Sequence of chain 2.I:
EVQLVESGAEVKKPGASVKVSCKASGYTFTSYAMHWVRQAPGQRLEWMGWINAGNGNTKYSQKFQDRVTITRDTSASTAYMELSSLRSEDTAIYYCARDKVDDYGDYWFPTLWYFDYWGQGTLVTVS

The protein below binds the small molecule below.
Small molecule (SMILES): CC(=O)N[C@@H]1[C@@H](O)[C@H](O)[C@@H](CO)O[C@H]1O

Sequence of chain 2.C:
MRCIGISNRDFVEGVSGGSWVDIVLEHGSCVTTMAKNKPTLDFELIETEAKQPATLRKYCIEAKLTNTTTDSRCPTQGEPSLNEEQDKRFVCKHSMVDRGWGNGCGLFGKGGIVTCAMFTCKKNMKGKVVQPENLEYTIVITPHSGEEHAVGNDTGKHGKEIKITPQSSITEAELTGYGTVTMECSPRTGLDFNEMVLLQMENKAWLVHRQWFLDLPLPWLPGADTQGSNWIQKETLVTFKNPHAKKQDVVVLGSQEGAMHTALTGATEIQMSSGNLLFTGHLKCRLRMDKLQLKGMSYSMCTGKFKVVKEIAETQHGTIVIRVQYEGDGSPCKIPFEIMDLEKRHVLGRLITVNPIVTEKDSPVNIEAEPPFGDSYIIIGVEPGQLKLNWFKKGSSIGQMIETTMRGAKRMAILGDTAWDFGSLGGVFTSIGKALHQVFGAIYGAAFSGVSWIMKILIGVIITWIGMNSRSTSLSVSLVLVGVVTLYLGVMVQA

Binding-site contacts:
Ligand atom C3 contacts residue GLN65 of chain 2.I at 4.0 Å.
Ligand atom C6 contacts residue GLN65 of chain 2.I at 3.5 Å.
Ligand atom O6 contacts residue ASN67 of chain 2.C at 4.0 Å.
Ligand atom C5 contacts residue ASN67 of chain 2.C at 3.7 Å.
Ligand atom O4 contacts residue ASP66 of chain 2.I at 2.7 Å (salt-bridge).
Ligand atom O5 contacts residue GLN65 of chain 2.I at 3.7 Å.
Ligand atom N2 contacts residue ASN67 of chain 2.C at 2.9 Å (h-bond).
Ligand atom C5 contacts residue GLN65 of chain 2.I at 3.7 Å.
Ligand atom C7 contacts residue PHE90 of chain 2.C at 4.4 Å (hydrophobic).
Ligand atom O4 contacts residue GLN65 of chain 2.I at 3.6 Å.
Ligand atom C4 contacts residue GLN65 of chain 2.I at 3.3 Å.
Ligand atom O6 contacts residue TYR60 of chain 2.I at 4.2 Å.
Ligand atom C2 contacts residue GLN65 of chain 2.I at 4.4 Å.
Ligand atom O7 contacts residue ASN67 of chain 2.C at 4.1 Å.
Ligand atom C4 contacts residue ASN67 of chain 2.C at 4.3 Å.
Ligand atom C3 contacts residue ASN67 of chain 2.C at 3.8 Å.
Ligand atom C4 contacts residue ASP66 of chain 2.I at 4.0 Å.
Ligand atom C8 contacts residue PHE90 of chain 2.C at 3.7 Å (hydrophobic).
Ligand atom C1 contacts residue ASN67 of chain 2.C at 1.4 Å.
Ligand atom O6 contacts residue GLN65 of chain 2.I at 2.5 Å (h-bond).
Ligand atom C2 contacts residue ASN67 of chain 2.C at 2.4 Å.
Ligand atom O3 contacts residue GLN65 of chain 2.I at 3.6 Å.
Ligand atom O5 contacts residue ASN67 of chain 2.C at 2.4 Å (h-bond).
Ligand atom C7 contacts residue ASN67 of chain 2.C at 3.7 Å.